Sequence of chain 1.A:
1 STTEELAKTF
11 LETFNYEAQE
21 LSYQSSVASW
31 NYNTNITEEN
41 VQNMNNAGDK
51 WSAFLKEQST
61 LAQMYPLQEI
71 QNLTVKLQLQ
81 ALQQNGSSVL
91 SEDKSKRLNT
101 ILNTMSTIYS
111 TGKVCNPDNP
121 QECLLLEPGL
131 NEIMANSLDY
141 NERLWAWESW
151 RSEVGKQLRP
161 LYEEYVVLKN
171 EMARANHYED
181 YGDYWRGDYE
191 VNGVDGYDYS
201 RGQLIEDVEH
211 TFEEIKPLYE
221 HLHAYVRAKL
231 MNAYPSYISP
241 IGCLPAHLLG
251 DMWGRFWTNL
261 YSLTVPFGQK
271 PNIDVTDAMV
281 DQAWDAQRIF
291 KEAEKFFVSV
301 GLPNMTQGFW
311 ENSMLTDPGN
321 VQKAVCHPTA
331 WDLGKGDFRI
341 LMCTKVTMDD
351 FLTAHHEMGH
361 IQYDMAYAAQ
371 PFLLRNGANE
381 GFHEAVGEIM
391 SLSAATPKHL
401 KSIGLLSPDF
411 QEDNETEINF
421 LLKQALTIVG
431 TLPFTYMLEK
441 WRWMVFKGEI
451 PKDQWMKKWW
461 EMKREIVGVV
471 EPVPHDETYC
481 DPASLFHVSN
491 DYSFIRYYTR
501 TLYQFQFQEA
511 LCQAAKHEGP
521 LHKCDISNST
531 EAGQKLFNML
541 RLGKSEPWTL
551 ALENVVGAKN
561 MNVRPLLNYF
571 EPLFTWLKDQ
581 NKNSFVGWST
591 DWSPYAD

This protein binds this small molecule.
Small molecule (SMILES): CC(=O)N[C@@H]1[C@@H](O)[C@H](O)[C@@H](CO)O[C@@H]1O

Binding-site contacts:
Ligand atom O6 contacts residue VAL75 of chain 1.A at 4.0 Å.
Ligand atom C6 contacts residue LYS8 of chain 1.A at 4.2 Å.
Ligand atom C6 contacts residue NAG1 of chain 1.M at 3.3 Å.
Ligand atom C1 contacts residue ASN72 of chain 1.A at 3.0 Å.
Ligand atom O3 contacts residue NAG1 of chain 1.M at 2.6 Å (h-bond).
Ligand atom C4 contacts residue NAG1 of chain 1.M at 3.3 Å.
Ligand atom O7 contacts residue ASN72 of chain 1.A at 3.9 Å.
Ligand atom O6 contacts residue NAG1 of chain 1.M at 4.1 Å.
Ligand atom O4 contacts residue NAG1 of chain 1.M at 3.4 Å.
Ligand atom O1 contacts residue THR74 of chain 1.A at 3.8 Å.
Ligand atom C2 contacts residue ASN72 of chain 1.A at 4.4 Å.
Ligand atom O5 contacts residue ASN72 of chain 1.A at 3.5 Å (h-bond).
Ligand atom O5 contacts residue VAL75 of chain 1.A at 4.4 Å.
Ligand atom O5 contacts residue LYS8 of chain 1.A at 4.2 Å.
Ligand atom O1 contacts residue ASN72 of chain 1.A at 2.6 Å (h-bond).
Ligand atom C3 contacts residue NAG1 of chain 1.M at 3.9 Å.
Ligand atom C5 contacts residue NAG1 of chain 1.M at 4.2 Å.